Sequence of chain 1.A:
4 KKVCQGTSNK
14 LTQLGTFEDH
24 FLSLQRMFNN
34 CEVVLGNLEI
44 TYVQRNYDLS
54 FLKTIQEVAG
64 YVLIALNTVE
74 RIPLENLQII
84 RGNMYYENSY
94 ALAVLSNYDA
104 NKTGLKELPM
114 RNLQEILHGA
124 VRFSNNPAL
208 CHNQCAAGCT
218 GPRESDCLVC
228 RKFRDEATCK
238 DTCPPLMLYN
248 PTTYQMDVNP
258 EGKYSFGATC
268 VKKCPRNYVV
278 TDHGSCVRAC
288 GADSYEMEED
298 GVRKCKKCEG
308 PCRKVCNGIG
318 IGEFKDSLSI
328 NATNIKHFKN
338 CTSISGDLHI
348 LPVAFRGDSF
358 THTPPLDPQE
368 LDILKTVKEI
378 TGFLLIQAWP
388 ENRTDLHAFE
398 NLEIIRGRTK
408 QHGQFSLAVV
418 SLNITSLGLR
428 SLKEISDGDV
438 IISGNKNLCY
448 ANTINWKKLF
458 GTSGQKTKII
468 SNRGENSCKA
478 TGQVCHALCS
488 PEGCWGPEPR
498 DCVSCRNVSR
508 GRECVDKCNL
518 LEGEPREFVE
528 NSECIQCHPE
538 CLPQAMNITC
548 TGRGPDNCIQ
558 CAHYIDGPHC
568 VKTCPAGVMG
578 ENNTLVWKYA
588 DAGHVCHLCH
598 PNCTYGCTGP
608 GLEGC

Binding-site contacts:
Ligand atom O7 contacts residue ARG390 of chain 1.A at 4.1 Å.
Ligand atom N2 contacts residue ASN389 of chain 1.A at 2.1 Å (h-bond).
Ligand atom C5 contacts residue ASN389 of chain 1.A at 3.7 Å.
Ligand atom C8 contacts residue ASN389 of chain 1.A at 4.0 Å.
Ligand atom C2 contacts residue ASN389 of chain 1.A at 2.1 Å.
Ligand atom C4 contacts residue ASN389 of chain 1.A at 4.1 Å.
Ligand atom C7 contacts residue ASN389 of chain 1.A at 3.2 Å.
Ligand atom O3 contacts residue ASN389 of chain 1.A at 4.4 Å.
Ligand atom C1 contacts residue ASN389 of chain 1.A at 1.4 Å.
Ligand atom C3 contacts residue ASN389 of chain 1.A at 3.4 Å.
Ligand atom O7 contacts residue ASN389 of chain 1.A at 3.9 Å.
Ligand atom O5 contacts residue ASN389 of chain 1.A at 2.7 Å (h-bond).

This small molecule binds to this protein.
Small molecule (SMILES): CC(=O)N[C@@H]1[C@@H](O)[C@H](O)[C@@H](CO)O[C@H]1O